Sequence of chain 1.A:
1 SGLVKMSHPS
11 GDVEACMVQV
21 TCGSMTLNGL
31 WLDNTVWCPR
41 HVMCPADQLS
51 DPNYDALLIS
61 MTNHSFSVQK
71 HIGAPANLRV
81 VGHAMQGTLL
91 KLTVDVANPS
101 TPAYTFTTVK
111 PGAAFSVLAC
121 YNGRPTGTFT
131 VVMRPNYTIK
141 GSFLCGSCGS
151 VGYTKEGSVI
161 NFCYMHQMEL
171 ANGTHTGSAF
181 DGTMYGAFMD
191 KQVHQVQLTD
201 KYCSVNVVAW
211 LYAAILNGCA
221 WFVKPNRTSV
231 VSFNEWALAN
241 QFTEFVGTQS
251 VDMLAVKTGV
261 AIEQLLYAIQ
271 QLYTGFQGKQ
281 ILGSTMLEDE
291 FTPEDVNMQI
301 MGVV

Sequence of chain 1.B:
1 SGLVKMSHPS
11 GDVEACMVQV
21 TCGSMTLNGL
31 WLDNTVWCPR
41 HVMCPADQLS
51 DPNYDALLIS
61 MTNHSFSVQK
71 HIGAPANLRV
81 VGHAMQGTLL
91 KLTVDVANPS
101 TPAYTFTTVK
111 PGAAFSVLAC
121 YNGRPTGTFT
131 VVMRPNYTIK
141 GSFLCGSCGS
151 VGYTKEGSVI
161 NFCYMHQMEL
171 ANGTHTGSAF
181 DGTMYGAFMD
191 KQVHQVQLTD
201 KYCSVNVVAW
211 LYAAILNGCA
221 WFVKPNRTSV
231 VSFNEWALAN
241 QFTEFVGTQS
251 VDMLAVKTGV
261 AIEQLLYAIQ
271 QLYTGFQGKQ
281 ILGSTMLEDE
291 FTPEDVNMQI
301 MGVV

Binding-site contacts:
Ligand atom C2 contacts residue GLU169 of chain 1.B at 3.3 Å.
Ligand atom BR1 contacts residue LYS191 of chain 1.B at 3.5 Å.
Ligand atom C12 contacts residue HIS41 of chain 1.B at 3.6 Å.
Ligand atom C18 contacts residue LEU144 of chain 1.B at 3.3 Å (hydrophobic).
Ligand atom N5 contacts residue HIS166 of chain 1.B at 2.9 Å (h-bond).
Ligand atom C22 contacts residue CYS145 of chain 1.B at 3.7 Å (hydrophobic).
Ligand atom O1 contacts residue GLU169 of chain 1.B at 3.0 Å (salt-bridge).
Ligand atom C4 contacts residue GLU169 of chain 1.B at 3.4 Å.
Ligand atom C15 contacts residue CYS148 of chain 1.B at 3.7 Å (hydrophobic).
Ligand atom C19 contacts residue LEU144 of chain 1.B at 3.5 Å (hydrophobic).
Ligand atom N3 contacts residue GLN167 of chain 1.B at 3.7 Å.
Ligand atom C10 contacts residue GLN192 of chain 1.B at 3.3 Å.
Ligand atom C17 contacts residue CYS148 of chain 1.B at 3.6 Å (hydrophobic).
Ligand atom O3 contacts residue HIS41 of chain 1.B at 3.3 Å.
Ligand atom C11 contacts residue LEU49 of chain 1.B at 3.6 Å (hydrophobic).
Ligand atom C20 contacts residue PHE143 of chain 1.B at 3.7 Å (hydrophobic).
Ligand atom C13 contacts residue CYS148 of chain 1.B at 3.6 Å (hydrophobic).
Ligand atom C1 contacts residue GLU169 of chain 1.B at 3.7 Å.
Ligand atom C10 contacts residue LEU49 of chain 1.B at 3.7 Å (hydrophobic).
Ligand atom C23 contacts residue CYS145 of chain 1.B at 3.5 Å (hydrophobic).
Ligand atom C18 contacts residue PHE143 of chain 1.B at 3.4 Å (hydrophobic).
Ligand atom C3 contacts residue GLU169 of chain 1.B at 3.7 Å.
Ligand atom C18 contacts residue GLU169 of chain 1.B at 3.2 Å.
Ligand atom C17 contacts residue HIS166 of chain 1.B at 3.4 Å.
Ligand atom C24 contacts residue CYS145 of chain 1.B at 3.6 Å (hydrophobic).
Ligand atom C19 contacts residue GLU169 of chain 1.B at 3.4 Å.
Ligand atom C17 contacts residue LEU144 of chain 1.B at 3.6 Å (hydrophobic).
Ligand atom BR1 contacts residue VAL193 of chain 1.B at 3.3 Å.
Ligand atom O3 contacts residue GLN167 of chain 1.B at 3.4 Å (h-bond).
Ligand atom BR1 contacts residue GLN195 of chain 1.B at 3.7 Å.
Ligand atom N5 contacts residue LEU144 of chain 1.B at 3.4 Å (h-bond).
Ligand atom N5 contacts residue PHE143 of chain 1.B at 3.7 Å.
Ligand atom C6 contacts residue LYS191 of chain 1.B at 3.4 Å.
Ligand atom O4 contacts residue GLY146 of chain 1.B at 3.5 Å (h-bond).
Ligand atom C9 contacts residue GLN192 of chain 1.B at 3.4 Å.
Ligand atom O2 contacts residue ASP190 of chain 1.B at 3.3 Å.
Ligand atom C24 contacts residue LEU144 of chain 1.B at 3.7 Å (hydrophobic).
Ligand atom N1 contacts residue GLU169 of chain 1.B at 3.3 Å (salt-bridge).
Ligand atom O2 contacts residue LYS191 of chain 1.B at 3.1 Å (salt-bridge).
Ligand atom C20 contacts residue GLU169 of chain 1.B at 3.0 Å.

The protein below binds the small molecule below.
Small molecule (SMILES): CNC(=O)c1cc(Br)cc([N+](=O)[O-])c1N[C@@H]1CCCC[C@@H]1NC(=O)c1cncc2ccccc12